The protein below binds the small molecule below.
Small molecule (SMILES): CC(=O)N[C@H]1[C@H](O[C@H]2[C@H](O)[C@@H](NC(C)=O)CO[C@@H]2CO)O[C@H](CO)[C@@H](O[C@@H]2O[C@H](CO)[C@@H](O)[C@H](O[C@H]3O[C@H](CO)[C@@H](O)[C@H](O)[C@@H]3O)[C@@H]2O)[C@@H]1O

Binding-site contacts:
Ligand atom O5 contacts residue ASN65 of chain 1.A at 2.4 Å (h-bond).
Ligand atom C2 contacts residue ASN65 of chain 1.A at 2.3 Å.
Ligand atom O7 contacts residue ASN65 of chain 1.A at 3.0 Å (h-bond).
Ligand atom C7 contacts residue LYS62 of chain 1.A at 4.4 Å.
Ligand atom C7 contacts residue ASN65 of chain 1.A at 3.1 Å.
Ligand atom N2 contacts residue ASN65 of chain 1.A at 2.8 Å (h-bond).
Ligand atom C5 contacts residue ASN65 of chain 1.A at 3.6 Å.
Ligand atom C8 contacts residue ILE386 of chain 1.A at 3.8 Å (hydrophobic).
Ligand atom C3 contacts residue ASN65 of chain 1.A at 3.7 Å.
Ligand atom C8 contacts residue ILE355 of chain 1.A at 3.8 Å (hydrophobic).
Ligand atom C8 contacts residue ASN65 of chain 1.A at 4.3 Å.
Ligand atom O7 contacts residue LYS62 of chain 1.A at 3.8 Å.
Ligand atom C8 contacts residue LYS62 of chain 1.A at 4.0 Å.
Ligand atom C7 contacts residue ILE355 of chain 1.A at 4.1 Å (hydrophobic).
Ligand atom C4 contacts residue ASN65 of chain 1.A at 4.1 Å.
Ligand atom N2 contacts residue ILE355 of chain 1.A at 4.0 Å.
Ligand atom C1 contacts residue ASN65 of chain 1.A at 1.4 Å.
Ligand atom C1 contacts residue ILE355 of chain 1.A at 4.3 Å (hydrophobic).

Sequence of chain 1.A:
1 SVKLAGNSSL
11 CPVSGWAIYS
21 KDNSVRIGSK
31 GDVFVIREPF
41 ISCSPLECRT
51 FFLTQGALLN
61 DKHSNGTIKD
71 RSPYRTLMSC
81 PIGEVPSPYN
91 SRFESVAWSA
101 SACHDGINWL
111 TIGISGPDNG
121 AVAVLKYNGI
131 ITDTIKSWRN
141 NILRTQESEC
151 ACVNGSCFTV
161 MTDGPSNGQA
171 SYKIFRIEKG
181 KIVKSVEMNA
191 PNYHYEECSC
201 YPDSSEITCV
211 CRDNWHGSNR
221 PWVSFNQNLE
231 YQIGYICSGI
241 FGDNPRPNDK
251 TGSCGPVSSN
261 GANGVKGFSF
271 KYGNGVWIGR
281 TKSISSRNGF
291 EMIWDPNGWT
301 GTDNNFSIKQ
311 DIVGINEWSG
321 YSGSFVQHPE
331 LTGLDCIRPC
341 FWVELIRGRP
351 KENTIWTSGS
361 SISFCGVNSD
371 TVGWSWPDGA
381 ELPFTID